Sequence of chain 1.A:
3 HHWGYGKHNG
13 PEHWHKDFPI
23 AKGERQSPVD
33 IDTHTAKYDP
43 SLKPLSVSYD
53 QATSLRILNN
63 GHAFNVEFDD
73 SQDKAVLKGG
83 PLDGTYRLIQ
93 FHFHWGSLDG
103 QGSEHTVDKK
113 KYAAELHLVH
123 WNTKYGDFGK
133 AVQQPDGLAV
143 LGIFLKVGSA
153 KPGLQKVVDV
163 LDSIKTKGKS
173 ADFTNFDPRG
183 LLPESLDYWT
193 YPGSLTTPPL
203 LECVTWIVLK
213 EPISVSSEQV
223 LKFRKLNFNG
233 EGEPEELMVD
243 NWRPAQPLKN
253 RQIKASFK

Binding-site contacts:
Ligand atom C16 contacts residue HIS94 of chain 1.A at 3.4 Å.
Ligand atom C16 contacts residue ZN1 of chain 1.B at 2.5 Å.
Ligand atom C9 contacts residue GOL1 of chain 1.C at 3.9 Å.
Ligand atom O8 contacts residue GOL1 of chain 1.C at 3.7 Å.
Ligand atom C14 contacts residue VAL121 of chain 1.A at 3.9 Å (hydrophobic).
Ligand atom O17 contacts residue HIS94 of chain 1.A at 3.1 Å (h-bond).
Ligand atom C6 contacts residue PRO201 of chain 1.A at 4.0 Å (hydrophobic).
Ligand atom C6 contacts residue LEU197 of chain 1.A at 3.9 Å (hydrophobic).
Ligand atom C10 contacts residue LEU197 of chain 1.A at 4.1 Å (hydrophobic).
Ligand atom C15 contacts residue THR198 of chain 1.A at 3.8 Å.
Ligand atom C10 contacts residue THR199 of chain 1.A at 3.6 Å.
Ligand atom C14 contacts residue GLN92 of chain 1.A at 3.9 Å.
Ligand atom C10 contacts residue GOL1 of chain 1.C at 3.9 Å.
Ligand atom C12 contacts residue LEU197 of chain 1.A at 3.7 Å (hydrophobic).
Ligand atom O17 contacts residue HIS119 of chain 1.A at 3.3 Å (h-bond).
Ligand atom O17 contacts residue HIS96 of chain 1.A at 3.3 Å (h-bond).
Ligand atom C5 contacts residue PHE130 of chain 1.A at 3.8 Å (hydrophobic).
Ligand atom C16 contacts residue THR198 of chain 1.A at 4.0 Å.
Ligand atom O18 contacts residue VAL142 of chain 1.A at 3.8 Å.
Ligand atom O17 contacts residue ZN1 of chain 1.B at 1.8 Å.
Ligand atom O18 contacts residue HIS119 of chain 1.A at 3.2 Å (h-bond).
Ligand atom C1 contacts residue PRO201 of chain 1.A at 3.6 Å (hydrophobic).
Ligand atom C3 contacts residue PRO201 of chain 1.A at 4.0 Å (hydrophobic).
Ligand atom C14 contacts residue LEU197 of chain 1.A at 4.1 Å (hydrophobic).
Ligand atom O18 contacts residue TRP208 of chain 1.A at 4.1 Å.
Ligand atom O18 contacts residue ZN1 of chain 1.B at 2.8 Å.
Ligand atom C11 contacts residue LEU197 of chain 1.A at 3.8 Å (hydrophobic).
Ligand atom C15 contacts residue ZN1 of chain 1.B at 4.0 Å.
Ligand atom C11 contacts residue THR199 of chain 1.A at 3.4 Å.
Ligand atom C7 contacts residue GOL1 of chain 1.C at 3.8 Å.
Ligand atom C13 contacts residue LEU197 of chain 1.A at 3.8 Å (hydrophobic).
Ligand atom O18 contacts residue VAL121 of chain 1.A at 3.8 Å.
Ligand atom O17 contacts residue THR198 of chain 1.A at 3.1 Å (h-bond).
Ligand atom C15 contacts residue LEU197 of chain 1.A at 3.8 Å (hydrophobic).
Ligand atom C13 contacts residue VAL121 of chain 1.A at 3.8 Å (hydrophobic).
Ligand atom C2 contacts residue PRO201 of chain 1.A at 3.6 Å (hydrophobic).
Ligand atom O8 contacts residue PHE130 of chain 1.A at 3.7 Å.
Ligand atom C16 contacts residue HIS119 of chain 1.A at 3.5 Å.
Ligand atom O18 contacts residue HIS94 of chain 1.A at 3.1 Å.
Ligand atom C5 contacts residue LEU197 of chain 1.A at 3.8 Å (hydrophobic).

The protein below binds the small molecule below.
Small molecule (SMILES): O=C(O)Cc1ccc(OCc2ccccc2)cc1